This protein binds this small molecule.
Small molecule (SMILES): CC(=O)N[C@@H]1[C@@H](O)[C@H](O)[C@@H](CO)O[C@H]1O

Binding-site contacts:
Ligand atom C8 contacts residue GLN580 of chain 1.B at 1.4 Å.
Ligand atom N2 contacts residue ASN331 of chain 1.B at 2.9 Å (h-bond).
Ligand atom O7 contacts residue GLN580 of chain 1.B at 2.8 Å (h-bond).
Ligand atom C4 contacts residue ASN331 of chain 1.B at 4.3 Å.
Ligand atom C1 contacts residue ASN331 of chain 1.B at 1.4 Å.
Ligand atom C8 contacts residue THR581 of chain 1.B at 3.6 Å.
Ligand atom C8 contacts residue ASN331 of chain 1.B at 4.1 Å.
Ligand atom C5 contacts residue ASN331 of chain 1.B at 3.6 Å.
Ligand atom C7 contacts residue THR581 of chain 1.B at 4.0 Å.
Ligand atom O6 contacts residue ASN331 of chain 1.B at 4.4 Å.
Ligand atom O3 contacts residue GLN580 of chain 1.B at 4.0 Å.
Ligand atom C3 contacts residue ASN331 of chain 1.B at 3.9 Å.
Ligand atom C2 contacts residue ASN331 of chain 1.B at 2.6 Å.
Ligand atom C8 contacts residue PRO579 of chain 1.B at 3.1 Å (hydrophobic).
Ligand atom C7 contacts residue ASN331 of chain 1.B at 3.6 Å.
Ligand atom C1 contacts residue GLN580 of chain 1.B at 4.3 Å.
Ligand atom C7 contacts residue GLN580 of chain 1.B at 2.0 Å.
Ligand atom N2 contacts residue GLN580 of chain 1.B at 2.6 Å (h-bond).
Ligand atom O5 contacts residue ASN331 of chain 1.B at 2.3 Å (h-bond).
Ligand atom O7 contacts residue ASN331 of chain 1.B at 4.3 Å.
Ligand atom N2 contacts residue THR581 of chain 1.B at 4.2 Å.
Ligand atom C3 contacts residue GLN580 of chain 1.B at 4.1 Å.
Ligand atom C2 contacts residue GLN580 of chain 1.B at 3.9 Å.

Sequence of chain 1.B:
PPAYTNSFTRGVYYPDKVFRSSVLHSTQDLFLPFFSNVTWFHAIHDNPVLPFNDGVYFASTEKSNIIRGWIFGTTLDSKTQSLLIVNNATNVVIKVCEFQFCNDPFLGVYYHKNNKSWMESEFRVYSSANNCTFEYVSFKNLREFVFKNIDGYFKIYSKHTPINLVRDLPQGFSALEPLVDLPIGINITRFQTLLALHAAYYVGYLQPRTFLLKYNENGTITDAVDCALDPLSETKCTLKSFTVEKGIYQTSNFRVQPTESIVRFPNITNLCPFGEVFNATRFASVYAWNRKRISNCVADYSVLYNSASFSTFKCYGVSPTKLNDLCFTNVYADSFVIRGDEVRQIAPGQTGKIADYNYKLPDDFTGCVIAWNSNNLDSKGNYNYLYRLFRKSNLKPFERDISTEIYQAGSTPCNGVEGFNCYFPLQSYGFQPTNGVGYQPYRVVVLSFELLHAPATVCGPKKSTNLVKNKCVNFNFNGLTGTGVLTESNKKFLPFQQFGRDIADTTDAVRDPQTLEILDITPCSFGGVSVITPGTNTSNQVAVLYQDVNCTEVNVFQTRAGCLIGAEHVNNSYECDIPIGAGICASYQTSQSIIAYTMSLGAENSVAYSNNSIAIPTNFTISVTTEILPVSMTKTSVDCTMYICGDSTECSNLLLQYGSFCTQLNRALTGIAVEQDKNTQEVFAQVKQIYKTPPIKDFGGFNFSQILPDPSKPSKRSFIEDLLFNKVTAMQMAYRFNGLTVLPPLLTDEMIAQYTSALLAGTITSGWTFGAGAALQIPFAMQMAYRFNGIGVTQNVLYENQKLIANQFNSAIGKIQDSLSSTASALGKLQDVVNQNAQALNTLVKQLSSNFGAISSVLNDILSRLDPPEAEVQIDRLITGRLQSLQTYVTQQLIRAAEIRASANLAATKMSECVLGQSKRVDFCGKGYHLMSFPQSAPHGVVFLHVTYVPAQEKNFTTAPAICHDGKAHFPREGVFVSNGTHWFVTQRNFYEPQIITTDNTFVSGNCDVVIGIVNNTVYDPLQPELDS